Sequence of chain 1.A:
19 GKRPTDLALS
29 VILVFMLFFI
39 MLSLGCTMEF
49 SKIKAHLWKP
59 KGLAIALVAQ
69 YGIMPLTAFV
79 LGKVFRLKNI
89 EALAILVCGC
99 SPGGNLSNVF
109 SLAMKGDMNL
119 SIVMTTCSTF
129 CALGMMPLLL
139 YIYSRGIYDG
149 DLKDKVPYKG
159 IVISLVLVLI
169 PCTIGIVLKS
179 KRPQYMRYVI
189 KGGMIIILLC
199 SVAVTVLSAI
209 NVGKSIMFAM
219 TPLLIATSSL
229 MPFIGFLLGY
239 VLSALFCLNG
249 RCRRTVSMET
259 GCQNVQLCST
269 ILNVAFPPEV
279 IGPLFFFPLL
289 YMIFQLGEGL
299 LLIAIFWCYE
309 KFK

The small molecule below binds the protein below.
Small molecule (SMILES): CC(C)CCC[C@@H](C)[C@H]1CC[C@H]2[C@@H]3CC=C4C[C@@H](O)CC[C@]4(C)[C@H]3CC[C@]12C

Binding-site contacts:
Ligand atom C24 contacts residue LEU300 of chain 1.A at 4.1 Å (hydrophobic).
Ligand atom C18 contacts residue TYR238 of chain 1.A at 2.9 Å (hydrophobic).
Ligand atom C5 contacts residue TYR238 of chain 1.A at 4.3 Å (hydrophobic).
Ligand atom C14 contacts residue TYR238 of chain 1.A at 4.1 Å (hydrophobic).
Ligand atom C10 contacts residue ARG252 of chain 1.A at 4.0 Å.
Ligand atom C10 contacts residue TYR238 of chain 1.A at 3.3 Å (hydrophobic).
Ligand atom C19 contacts residue ARG251 of chain 1.A at 3.4 Å.
Ligand atom C2 contacts residue ARG252 of chain 1.A at 4.1 Å.
Ligand atom C24 contacts residue TYR238 of chain 1.A at 4.4 Å (hydrophobic).
Ligand atom C25 contacts residue LEU235 of chain 1.A at 3.8 Å (hydrophobic).
Ligand atom C26 contacts residue PHE231 of chain 1.A at 3.8 Å (hydrophobic).
Ligand atom C12 contacts residue TYR238 of chain 1.A at 3.4 Å (hydrophobic).
Ligand atom C9 contacts residue ARG252 of chain 1.A at 3.7 Å.
Ligand atom C11 contacts residue TYR238 of chain 1.A at 2.7 Å (hydrophobic).
Ligand atom C7 contacts residue TYR307 of chain 1.A at 4.2 Å (hydrophobic).
Ligand atom C13 contacts residue TYR238 of chain 1.A at 3.7 Å (hydrophobic).
Ligand atom C1 contacts residue GLY248 of chain 1.A at 3.4 Å.
Ligand atom C11 contacts residue ARG252 of chain 1.A at 3.6 Å.
Ligand atom C19 contacts residue TYR238 of chain 1.A at 2.4 Å (hydrophobic).
Ligand atom C9 contacts residue TYR238 of chain 1.A at 3.2 Å (hydrophobic).
Ligand atom C21 contacts residue LEU300 of chain 1.A at 4.1 Å (hydrophobic).
Ligand atom C6 contacts residue TYR307 of chain 1.A at 4.2 Å (hydrophobic).
Ligand atom C2 contacts residue ARG251 of chain 1.A at 4.4 Å.
Ligand atom C27 contacts residue LEU235 of chain 1.A at 4.3 Å (hydrophobic).
Ligand atom C1 contacts residue ARG252 of chain 1.A at 3.0 Å.
Ligand atom C1 contacts residue TYR238 of chain 1.A at 4.4 Å (hydrophobic).
Ligand atom C12 contacts residue ARG252 of chain 1.A at 3.6 Å.
Ligand atom C8 contacts residue TYR238 of chain 1.A at 3.3 Å (hydrophobic).
Ligand atom C26 contacts residue LEU235 of chain 1.A at 3.6 Å (hydrophobic).
Ligand atom C26 contacts residue LEU300 of chain 1.A at 3.8 Å (hydrophobic).
Ligand atom C17 contacts residue PHE304 of chain 1.A at 4.3 Å (hydrophobic).
Ligand atom C2 contacts residue GLY248 of chain 1.A at 3.3 Å.
Ligand atom C23 contacts residue TYR238 of chain 1.A at 3.3 Å (hydrophobic).
Ligand atom C22 contacts residue TYR238 of chain 1.A at 4.0 Å (hydrophobic).